The small molecule below binds the protein below.
Small molecule (SMILES): S=CNCc1cccnc1

Binding-site contacts:
Ligand atom NAH contacts residue MET165 of chain 2.A at 4.0 Å.
Ligand atom CAF contacts residue SER144 of chain 2.A at 4.2 Å.
Ligand atom CAJ contacts residue GLY143 of chain 2.A at 3.8 Å.
Ligand atom CAF contacts residue CYS145 of chain 2.A at 3.7 Å (hydrophobic).
Ligand atom NAI contacts residue HIS41 of chain 2.A at 4.2 Å.
Ligand atom NAH contacts residue HIS163 of chain 2.A at 2.9 Å (h-bond).
Ligand atom SAB contacts residue HIS41 of chain 2.A at 4.3 Å.
Ligand atom CAF contacts residue HIS164 of chain 2.A at 4.2 Å.
Ligand atom CAG contacts residue CYS145 of chain 2.A at 3.1 Å (hydrophobic).
Ligand atom NAH contacts residue GLU166 of chain 2.A at 3.7 Å.
Ligand atom NAI contacts residue GLY143 of chain 2.A at 4.3 Å.
Ligand atom NAH contacts residue PHE140 of chain 2.A at 3.8 Å.
Ligand atom CAD contacts residue HIS163 of chain 2.A at 4.1 Å.
Ligand atom CAC contacts residue GLU166 of chain 2.A at 3.6 Å.
Ligand atom CAJ contacts residue HIS41 of chain 2.A at 4.1 Å.
Ligand atom CAD contacts residue SER144 of chain 2.A at 4.2 Å.
Ligand atom CAD contacts residue GLU166 of chain 2.A at 3.6 Å.
Ligand atom CAC contacts residue LEU141 of chain 2.A at 3.5 Å (hydrophobic).
Ligand atom CAF contacts residue MET165 of chain 2.A at 3.8 Å (hydrophobic).
Ligand atom NAH contacts residue HIS172 of chain 2.A at 4.3 Å.
Ligand atom CAE contacts residue LEU141 of chain 2.A at 4.0 Å (hydrophobic).
Ligand atom CAG contacts residue HIS164 of chain 2.A at 3.9 Å.
Ligand atom CAK contacts residue GLU166 of chain 2.A at 4.3 Å.
Ligand atom SAB contacts residue SER144 of chain 2.A at 3.9 Å.
Ligand atom CAD contacts residue PHE140 of chain 2.A at 3.2 Å (hydrophobic).
Ligand atom CAJ contacts residue SER144 of chain 2.A at 4.2 Å.
Ligand atom CAC contacts residue PHE140 of chain 2.A at 3.9 Å (hydrophobic).
Ligand atom CAF contacts residue HIS163 of chain 2.A at 3.3 Å.
Ligand atom NAH contacts residue SER144 of chain 2.A at 3.8 Å.
Ligand atom CAE contacts residue ASN142 of chain 2.A at 3.2 Å.
Ligand atom CAC contacts residue ASN142 of chain 2.A at 3.6 Å.
Ligand atom CAF contacts residue GLU166 of chain 2.A at 3.6 Å.
Ligand atom NAI contacts residue CYS145 of chain 2.A at 2.8 Å (h-bond).
Ligand atom NAH contacts residue LEU141 of chain 2.A at 4.3 Å.
Ligand atom SAB contacts residue GLY143 of chain 2.A at 3.2 Å (h-bond).
Ligand atom SAB contacts residue CYS145 of chain 2.A at 3.0 Å (h-bond).
Ligand atom CAK contacts residue CYS145 of chain 2.A at 3.7 Å (hydrophobic).
Ligand atom CAD contacts residue LEU141 of chain 2.A at 3.9 Å (hydrophobic).
Ligand atom CAJ contacts residue CYS145 of chain 2.A at 2.0 Å (hydrophobic).
Ligand atom SAB contacts residue LEU27 of chain 2.A at 4.0 Å.

Sequence of chain 2.A:
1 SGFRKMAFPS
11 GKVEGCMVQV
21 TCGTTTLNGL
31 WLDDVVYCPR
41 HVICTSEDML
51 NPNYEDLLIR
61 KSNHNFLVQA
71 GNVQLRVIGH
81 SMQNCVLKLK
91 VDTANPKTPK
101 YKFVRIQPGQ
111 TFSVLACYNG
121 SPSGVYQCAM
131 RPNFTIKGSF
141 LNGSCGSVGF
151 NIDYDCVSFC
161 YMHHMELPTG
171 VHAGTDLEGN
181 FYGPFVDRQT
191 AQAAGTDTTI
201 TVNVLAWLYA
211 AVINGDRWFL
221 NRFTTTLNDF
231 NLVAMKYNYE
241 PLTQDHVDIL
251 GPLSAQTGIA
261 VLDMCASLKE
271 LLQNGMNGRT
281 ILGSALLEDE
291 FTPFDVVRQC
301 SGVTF